A small-molecule ligand and the protein it binds are described below.
Small molecule (SMILES): O=C(O)c1ccc(-c2cc3cccnc3c(-c3cccc([N+](=O)[O-])c3)n2)cc1

Sequence of chain 1.A:
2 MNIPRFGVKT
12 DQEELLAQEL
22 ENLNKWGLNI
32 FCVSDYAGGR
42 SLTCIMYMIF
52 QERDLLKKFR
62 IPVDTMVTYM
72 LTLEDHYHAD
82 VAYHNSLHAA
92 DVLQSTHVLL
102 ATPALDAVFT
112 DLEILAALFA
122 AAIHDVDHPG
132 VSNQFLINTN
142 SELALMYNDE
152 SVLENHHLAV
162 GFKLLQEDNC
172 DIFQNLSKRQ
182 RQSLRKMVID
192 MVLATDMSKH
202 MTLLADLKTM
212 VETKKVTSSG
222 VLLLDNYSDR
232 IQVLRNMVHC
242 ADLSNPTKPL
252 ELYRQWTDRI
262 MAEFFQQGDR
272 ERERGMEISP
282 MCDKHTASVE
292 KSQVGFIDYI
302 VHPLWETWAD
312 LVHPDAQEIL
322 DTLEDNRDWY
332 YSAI

Binding-site contacts:
Ligand atom C24 contacts residue PHE297 of chain 1.A at 3.3 Å (hydrophobic).
Ligand atom O27 contacts residue PHE297 of chain 1.A at 4.0 Å.
Ligand atom C23 contacts residue PHE297 of chain 1.A at 3.6 Å (hydrophobic).
Ligand atom C20 contacts residue PHE265 of chain 1.A at 3.9 Å (hydrophobic).
Ligand atom C12 contacts residue PHE297 of chain 1.A at 4.0 Å (hydrophobic).
Ligand atom O2 contacts residue MG1 of chain 1.E at 3.7 Å.
Ligand atom C22 contacts residue SER293 of chain 1.A at 3.6 Å.
Ligand atom C14 contacts residue ASN246 of chain 1.A at 3.5 Å.
Ligand atom C13 contacts residue ASN246 of chain 1.A at 3.5 Å.
Ligand atom C20 contacts residue PHE297 of chain 1.A at 3.8 Å (hydrophobic).
Ligand atom C18 contacts residue ILE261 of chain 1.A at 4.0 Å (hydrophobic).
Ligand atom N26 contacts residue MET282 of chain 1.A at 3.8 Å.
Ligand atom C23 contacts residue MET282 of chain 1.A at 3.1 Å (hydrophobic).
Ligand atom C22 contacts residue MET282 of chain 1.A at 3.8 Å (hydrophobic).
Ligand atom C6 contacts residue HIS85 of chain 1.A at 3.9 Å.
Ligand atom C25 contacts residue PHE297 of chain 1.A at 3.2 Å (hydrophobic).
Ligand atom O28 contacts residue PHE297 of chain 1.A at 3.1 Å.
Ligand atom C15 contacts residue PHE297 of chain 1.A at 3.8 Å (hydrophobic).
Ligand atom C15 contacts residue GLN294 of chain 1.A at 3.3 Å.
Ligand atom C18 contacts residue PHE297 of chain 1.A at 3.7 Å (hydrophobic).
Ligand atom N19 contacts residue PHE265 of chain 1.A at 3.6 Å.
Ligand atom C12 contacts residue ILE261 of chain 1.A at 3.6 Å (hydrophobic).
Ligand atom N16 contacts residue GLN294 of chain 1.A at 3.1 Å (h-bond).
Ligand atom C22 contacts residue GLN294 of chain 1.A at 3.3 Å.
Ligand atom N16 contacts residue PHE297 of chain 1.A at 3.3 Å.
Ligand atom C17 contacts residue PHE297 of chain 1.A at 3.4 Å (hydrophobic).
Ligand atom C15 contacts residue ILE261 of chain 1.A at 3.8 Å (hydrophobic).
Ligand atom C8 contacts residue PHE265 of chain 1.A at 3.7 Å (hydrophobic).
Ligand atom C24 contacts residue MET282 of chain 1.A at 3.6 Å (hydrophobic).
Ligand atom C21 contacts residue GLN294 of chain 1.A at 3.1 Å.
Ligand atom C10 contacts residue ILE261 of chain 1.A at 3.9 Å (hydrophobic).
Ligand atom N26 contacts residue PHE297 of chain 1.A at 3.3 Å.
Ligand atom O27 contacts residue MET282 of chain 1.A at 3.5 Å (h-bond).
Ligand atom C11 contacts residue ILE261 of chain 1.A at 3.6 Å (hydrophobic).
Ligand atom C13 contacts residue TYR84 of chain 1.A at 3.5 Å (hydrophobic).
Ligand atom C23 contacts residue SER293 of chain 1.A at 3.5 Å.
Ligand atom C5 contacts residue HIS85 of chain 1.A at 3.6 Å.
Ligand atom C17 contacts residue ILE261 of chain 1.A at 3.7 Å (hydrophobic).
Ligand atom C21 contacts residue PHE265 of chain 1.A at 3.9 Å (hydrophobic).
Ligand atom N16 contacts residue ILE261 of chain 1.A at 3.8 Å.